Sequence of chain 1.X:
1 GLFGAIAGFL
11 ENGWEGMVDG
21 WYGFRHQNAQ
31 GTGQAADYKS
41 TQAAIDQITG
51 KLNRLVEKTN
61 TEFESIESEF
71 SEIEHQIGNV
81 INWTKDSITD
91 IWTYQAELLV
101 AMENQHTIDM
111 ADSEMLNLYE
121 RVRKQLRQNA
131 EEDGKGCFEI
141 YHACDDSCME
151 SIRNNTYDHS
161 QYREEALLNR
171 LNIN

A protein and the small-molecule ligand that binds it are described below.
Small molecule (SMILES): CC(=O)N[C@@H]1[C@@H](O)[C@H](O)[C@@H](CO)O[C@H]1O

Binding-site contacts:
Ligand atom C7 contacts residue GLY78 of chain 1.X at 4.4 Å.
Ligand atom C8 contacts residue HIS75 of chain 1.X at 3.5 Å.
Ligand atom N2 contacts residue GLY78 of chain 1.X at 4.3 Å.
Ligand atom C5 contacts residue ASN82 of chain 1.X at 3.7 Å.
Ligand atom C3 contacts residue ASN82 of chain 1.X at 3.6 Å.
Ligand atom C8 contacts residue GLY78 of chain 1.X at 3.8 Å.
Ligand atom O5 contacts residue ASN82 of chain 1.X at 2.4 Å (h-bond).
Ligand atom N2 contacts residue ASN82 of chain 1.X at 2.8 Å (h-bond).
Ligand atom O7 contacts residue GLU104 of chain 1.S at 3.2 Å (salt-bridge).
Ligand atom C7 contacts residue HIS75 of chain 1.X at 4.3 Å.
Ligand atom C4 contacts residue ASN82 of chain 1.X at 4.1 Å.
Ligand atom C1 contacts residue GLU67 of chain 1.X at 4.3 Å.
Ligand atom C7 contacts residue ASN82 of chain 1.X at 3.5 Å.
Ligand atom O7 contacts residue ASN82 of chain 1.X at 3.8 Å.
Ligand atom C1 contacts residue ASN82 of chain 1.X at 1.4 Å.
Ligand atom C2 contacts residue ASN82 of chain 1.X at 2.2 Å.
Ligand atom O7 contacts residue ASN79 of chain 1.X at 3.1 Å (h-bond).
Ligand atom C7 contacts residue GLU104 of chain 1.S at 4.5 Å.
Ligand atom O7 contacts residue HIS75 of chain 1.X at 4.1 Å.
Ligand atom C8 contacts residue ASN79 of chain 1.X at 3.5 Å.
Ligand atom C7 contacts residue ASN79 of chain 1.X at 3.4 Å.
Ligand atom N2 contacts residue ASN79 of chain 1.X at 4.4 Å.

Sequence of chain 1.S:
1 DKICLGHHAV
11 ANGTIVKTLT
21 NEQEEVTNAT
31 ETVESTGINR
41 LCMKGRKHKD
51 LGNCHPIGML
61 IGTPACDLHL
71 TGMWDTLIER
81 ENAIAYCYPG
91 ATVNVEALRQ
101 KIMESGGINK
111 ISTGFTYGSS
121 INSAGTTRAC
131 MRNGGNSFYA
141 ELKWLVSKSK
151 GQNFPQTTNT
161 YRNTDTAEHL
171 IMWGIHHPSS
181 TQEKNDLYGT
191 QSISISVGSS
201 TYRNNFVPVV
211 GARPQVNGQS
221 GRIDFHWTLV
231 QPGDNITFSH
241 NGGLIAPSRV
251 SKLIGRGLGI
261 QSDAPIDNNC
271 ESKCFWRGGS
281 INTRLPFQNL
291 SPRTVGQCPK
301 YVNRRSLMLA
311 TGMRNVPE